Sequence of chain 1.A:
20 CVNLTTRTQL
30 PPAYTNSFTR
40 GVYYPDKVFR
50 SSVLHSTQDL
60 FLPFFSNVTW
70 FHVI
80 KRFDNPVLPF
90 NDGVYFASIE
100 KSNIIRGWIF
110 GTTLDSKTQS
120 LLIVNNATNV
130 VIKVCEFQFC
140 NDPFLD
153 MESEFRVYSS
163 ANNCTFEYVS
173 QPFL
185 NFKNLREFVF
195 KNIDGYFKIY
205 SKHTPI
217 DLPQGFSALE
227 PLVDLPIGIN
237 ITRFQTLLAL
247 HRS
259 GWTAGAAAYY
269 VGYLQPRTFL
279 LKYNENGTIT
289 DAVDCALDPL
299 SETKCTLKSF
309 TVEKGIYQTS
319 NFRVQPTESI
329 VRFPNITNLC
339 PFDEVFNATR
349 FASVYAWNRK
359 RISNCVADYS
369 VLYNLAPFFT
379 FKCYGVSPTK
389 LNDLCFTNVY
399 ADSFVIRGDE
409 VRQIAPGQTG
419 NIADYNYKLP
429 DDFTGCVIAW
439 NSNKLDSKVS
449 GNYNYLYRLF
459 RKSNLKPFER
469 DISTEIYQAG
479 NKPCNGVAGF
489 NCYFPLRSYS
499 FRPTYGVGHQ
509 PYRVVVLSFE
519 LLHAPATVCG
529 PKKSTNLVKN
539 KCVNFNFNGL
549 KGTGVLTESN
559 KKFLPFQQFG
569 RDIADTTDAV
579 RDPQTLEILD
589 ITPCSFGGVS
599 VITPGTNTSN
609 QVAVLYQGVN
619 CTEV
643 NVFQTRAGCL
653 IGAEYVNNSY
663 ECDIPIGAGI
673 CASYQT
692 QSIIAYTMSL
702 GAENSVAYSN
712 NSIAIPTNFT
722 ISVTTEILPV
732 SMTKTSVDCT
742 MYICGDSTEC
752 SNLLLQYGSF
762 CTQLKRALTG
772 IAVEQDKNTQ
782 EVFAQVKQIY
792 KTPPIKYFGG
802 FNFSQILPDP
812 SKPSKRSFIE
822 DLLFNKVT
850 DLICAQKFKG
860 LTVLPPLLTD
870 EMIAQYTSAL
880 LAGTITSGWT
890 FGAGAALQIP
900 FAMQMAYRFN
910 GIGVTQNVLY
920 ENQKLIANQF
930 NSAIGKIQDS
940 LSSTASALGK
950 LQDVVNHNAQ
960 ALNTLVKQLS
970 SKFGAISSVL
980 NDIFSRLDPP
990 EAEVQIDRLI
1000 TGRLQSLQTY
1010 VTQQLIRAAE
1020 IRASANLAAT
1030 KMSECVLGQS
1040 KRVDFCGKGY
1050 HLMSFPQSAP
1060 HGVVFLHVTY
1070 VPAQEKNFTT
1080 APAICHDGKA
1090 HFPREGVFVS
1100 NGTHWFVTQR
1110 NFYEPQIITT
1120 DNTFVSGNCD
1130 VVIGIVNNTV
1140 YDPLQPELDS

Sequence of chain 1.C:
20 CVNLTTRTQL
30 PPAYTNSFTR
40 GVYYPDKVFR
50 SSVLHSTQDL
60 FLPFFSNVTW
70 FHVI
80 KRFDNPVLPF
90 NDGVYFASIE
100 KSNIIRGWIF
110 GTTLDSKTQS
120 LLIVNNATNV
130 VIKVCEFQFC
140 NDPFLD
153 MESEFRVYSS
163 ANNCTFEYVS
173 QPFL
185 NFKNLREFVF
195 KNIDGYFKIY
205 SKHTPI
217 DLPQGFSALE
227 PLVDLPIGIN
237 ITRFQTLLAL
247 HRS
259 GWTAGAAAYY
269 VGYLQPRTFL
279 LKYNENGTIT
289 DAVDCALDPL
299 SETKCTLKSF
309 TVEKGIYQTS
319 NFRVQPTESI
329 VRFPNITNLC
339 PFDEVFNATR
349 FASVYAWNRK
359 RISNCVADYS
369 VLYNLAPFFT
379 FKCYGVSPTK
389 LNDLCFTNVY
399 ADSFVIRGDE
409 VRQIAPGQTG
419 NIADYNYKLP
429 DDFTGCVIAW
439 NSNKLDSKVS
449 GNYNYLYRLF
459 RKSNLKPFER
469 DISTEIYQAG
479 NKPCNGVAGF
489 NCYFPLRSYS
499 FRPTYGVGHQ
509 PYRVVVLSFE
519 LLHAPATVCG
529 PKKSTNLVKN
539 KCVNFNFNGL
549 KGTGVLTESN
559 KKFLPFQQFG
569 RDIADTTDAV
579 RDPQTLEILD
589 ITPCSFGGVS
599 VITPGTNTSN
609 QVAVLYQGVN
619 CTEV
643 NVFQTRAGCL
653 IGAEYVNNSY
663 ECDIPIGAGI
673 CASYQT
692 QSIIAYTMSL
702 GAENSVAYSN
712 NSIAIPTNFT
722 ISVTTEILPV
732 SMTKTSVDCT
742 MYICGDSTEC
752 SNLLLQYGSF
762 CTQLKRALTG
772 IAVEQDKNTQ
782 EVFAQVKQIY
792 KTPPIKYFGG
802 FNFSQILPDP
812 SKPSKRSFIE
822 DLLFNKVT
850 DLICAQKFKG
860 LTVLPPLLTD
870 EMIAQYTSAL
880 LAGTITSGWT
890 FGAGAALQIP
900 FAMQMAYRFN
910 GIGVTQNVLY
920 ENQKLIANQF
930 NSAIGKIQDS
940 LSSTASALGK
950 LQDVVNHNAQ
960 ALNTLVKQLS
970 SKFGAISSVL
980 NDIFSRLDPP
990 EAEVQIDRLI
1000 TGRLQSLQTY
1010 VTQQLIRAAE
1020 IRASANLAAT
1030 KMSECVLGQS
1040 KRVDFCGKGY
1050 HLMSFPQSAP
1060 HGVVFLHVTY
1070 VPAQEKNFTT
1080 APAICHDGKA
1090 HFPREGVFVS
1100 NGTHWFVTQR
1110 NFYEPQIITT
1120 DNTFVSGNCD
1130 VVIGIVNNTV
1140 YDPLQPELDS

This protein binds this small molecule.
Small molecule (SMILES): CC(=O)N[C@@H]1[C@@H](O)[C@H](O)[C@@H](CO)O[C@H]1O

Binding-site contacts:
Ligand atom C7 contacts residue GLU283 of chain 1.A at 3.4 Å.
Ligand atom C4 contacts residue ASN284 of chain 1.A at 4.2 Å.
Ligand atom O6 contacts residue LYS560 of chain 1.C at 4.3 Å.
Ligand atom O7 contacts residue GLU283 of chain 1.A at 3.5 Å.
Ligand atom O5 contacts residue ASN284 of chain 1.A at 2.4 Å (h-bond).
Ligand atom O7 contacts residue ASN282 of chain 1.A at 2.7 Å (h-bond).
Ligand atom C2 contacts residue ASN284 of chain 1.A at 2.5 Å.
Ligand atom N2 contacts residue ASN284 of chain 1.A at 2.9 Å (h-bond).
Ligand atom C5 contacts residue ASN284 of chain 1.A at 3.7 Å.
Ligand atom C1 contacts residue ASN284 of chain 1.A at 1.4 Å.
Ligand atom C8 contacts residue ASN284 of chain 1.A at 4.1 Å.
Ligand atom C2 contacts residue GLU283 of chain 1.A at 3.3 Å.
Ligand atom C1 contacts residue GLU283 of chain 1.A at 3.8 Å.
Ligand atom C7 contacts residue ASN282 of chain 1.A at 3.2 Å.
Ligand atom C7 contacts residue ASN284 of chain 1.A at 3.7 Å.
Ligand atom O3 contacts residue GLU283 of chain 1.A at 3.8 Å.
Ligand atom N2 contacts residue GLU283 of chain 1.A at 2.5 Å (salt-bridge).
Ligand atom C3 contacts residue ASN284 of chain 1.A at 3.8 Å.
Ligand atom C8 contacts residue ASN282 of chain 1.A at 3.5 Å.
Ligand atom C3 contacts residue GLU283 of chain 1.A at 3.4 Å.
Ligand atom N2 contacts residue ASN282 of chain 1.A at 4.1 Å.